Binding-site contacts:
Ligand atom C6 contacts residue ASP188 of chain 1.A at 3.6 Å.
Ligand atom C7 contacts residue GLU224 of chain 1.A at 4.1 Å.
Ligand atom O contacts residue GLU224 of chain 1.A at 3.2 Å (salt-bridge).
Ligand atom O1 contacts residue MG1 of chain 1.H at 1.9 Å.
Ligand atom O1 contacts residue ASP131 of chain 1.A at 4.0 Å.
Ligand atom C22 contacts residue PRO217 of chain 1.A at 3.5 Å (hydrophobic).
Ligand atom C contacts residue PRO217 of chain 1.A at 3.8 Å (hydrophobic).
Ligand atom C7 contacts residue MG1 of chain 1.I at 3.2 Å.
Ligand atom O4 contacts residue GLU224 of chain 1.A at 2.9 Å (salt-bridge).
Ligand atom C2 contacts residue MG1 of chain 1.I at 3.5 Å.
Ligand atom CL contacts residue PRO217 of chain 1.A at 3.5 Å.
Ligand atom C16 contacts residue GLY190 of chain 1.A at 4.1 Å.
Ligand atom C15 contacts residue ASP188 of chain 1.A at 3.8 Å.
Ligand atom C1 contacts residue PRO217 of chain 1.A at 4.1 Å (hydrophobic).
Ligand atom C23 contacts residue GLU224 of chain 1.A at 4.1 Å.
Ligand atom CL contacts residue GLN218 of chain 1.A at 3.8 Å.
Ligand atom O contacts residue MG1 of chain 1.H at 2.2 Å.
Ligand atom O contacts residue ASP188 of chain 1.A at 3.4 Å (salt-bridge).
Ligand atom C13 contacts residue ASP188 of chain 1.A at 4.2 Å.
Ligand atom C18 contacts residue PRO217 of chain 1.A at 3.8 Å (hydrophobic).
Ligand atom C7 contacts residue MG1 of chain 1.H at 2.9 Å.
Ligand atom C23 contacts residue PRO217 of chain 1.A at 3.5 Å (hydrophobic).
Ligand atom F contacts residue GLN218 of chain 1.A at 3.6 Å.
Ligand atom C19 contacts residue PRO217 of chain 1.A at 3.9 Å (hydrophobic).
Ligand atom C1 contacts residue MG1 of chain 1.I at 3.1 Å.
Ligand atom C10 contacts residue TYR215 of chain 1.A at 3.5 Å (hydrophobic).
Ligand atom O4 contacts residue ASP131 of chain 1.A at 4.1 Å.
Ligand atom C7 contacts residue ASP188 of chain 1.A at 3.9 Å.
Ligand atom O contacts residue ASP131 of chain 1.A at 3.2 Å (salt-bridge).
Ligand atom O4 contacts residue MG1 of chain 1.I at 2.0 Å.
Ligand atom O1 contacts residue ASP188 of chain 1.A at 2.9 Å (salt-bridge).
Ligand atom CL contacts residue GLU224 of chain 1.A at 3.5 Å.
Ligand atom N1 contacts residue MG1 of chain 1.H at 4.1 Å.
Ligand atom C1 contacts residue GLU224 of chain 1.A at 3.8 Å.
Ligand atom C13 contacts residue GLY190 of chain 1.A at 3.5 Å.
Ligand atom C20 contacts residue PRO217 of chain 1.A at 3.8 Å (hydrophobic).
Ligand atom C21 contacts residue PRO217 of chain 1.A at 3.7 Å (hydrophobic).
Ligand atom O contacts residue MG1 of chain 1.I at 2.1 Å.
Ligand atom N contacts residue PRO217 of chain 1.A at 4.2 Å.
Ligand atom C6 contacts residue MG1 of chain 1.H at 2.7 Å.

The small molecule below binds the protein below.
Small molecule (SMILES): CN1C(=O)c2c3c(c(O)c(=O)n2[C@]12CC[C@@H]1C[C@@]12CO)C(=O)N(Cc1ccc(F)c(Cl)c1)CC3

Sequence of chain 1.A:
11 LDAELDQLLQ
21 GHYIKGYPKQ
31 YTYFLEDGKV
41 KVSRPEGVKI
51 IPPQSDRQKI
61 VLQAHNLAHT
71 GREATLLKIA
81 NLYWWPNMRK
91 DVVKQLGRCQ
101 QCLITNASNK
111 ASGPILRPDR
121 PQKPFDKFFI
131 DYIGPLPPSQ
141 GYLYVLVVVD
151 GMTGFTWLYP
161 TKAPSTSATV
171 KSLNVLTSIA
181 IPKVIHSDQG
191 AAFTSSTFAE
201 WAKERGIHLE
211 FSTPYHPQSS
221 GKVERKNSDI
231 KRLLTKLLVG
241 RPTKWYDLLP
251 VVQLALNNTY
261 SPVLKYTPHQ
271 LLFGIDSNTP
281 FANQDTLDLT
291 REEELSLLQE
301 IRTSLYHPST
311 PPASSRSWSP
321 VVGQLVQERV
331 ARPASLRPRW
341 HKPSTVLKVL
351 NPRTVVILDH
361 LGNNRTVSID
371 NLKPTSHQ